Sequence of chain 1.A:
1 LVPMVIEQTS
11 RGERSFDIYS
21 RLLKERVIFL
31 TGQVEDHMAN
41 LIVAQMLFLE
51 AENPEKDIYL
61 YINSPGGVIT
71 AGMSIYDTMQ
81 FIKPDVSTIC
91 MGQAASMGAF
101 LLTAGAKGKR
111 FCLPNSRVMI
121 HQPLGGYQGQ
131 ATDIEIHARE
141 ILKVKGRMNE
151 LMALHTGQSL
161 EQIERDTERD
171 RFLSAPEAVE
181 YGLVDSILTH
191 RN

Sequence of chain 1.G:
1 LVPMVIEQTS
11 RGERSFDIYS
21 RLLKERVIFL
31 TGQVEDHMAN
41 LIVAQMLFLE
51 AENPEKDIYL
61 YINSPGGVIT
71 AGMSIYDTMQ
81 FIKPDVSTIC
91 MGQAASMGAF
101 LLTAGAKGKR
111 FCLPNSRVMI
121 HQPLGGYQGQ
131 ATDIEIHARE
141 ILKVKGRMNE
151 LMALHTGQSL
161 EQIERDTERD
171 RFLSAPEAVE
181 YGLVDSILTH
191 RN

Binding-site contacts:
Ligand atom O contacts residue ALA51 of chain 1.G at 3.7 Å.
Ligand atom CA contacts residue TYR59 of chain 1.A at 4.0 Å (hydrophobic).
Ligand atom CG1 contacts residue ALA51 of chain 1.G at 3.6 Å (hydrophobic).
Ligand atom O contacts residue ARG191 of chain 1.A at 3.4 Å (salt-bridge).
Ligand atom CA contacts residue TYR61 of chain 1.A at 3.0 Å (hydrophobic).
Ligand atom O contacts residue ARG191 of chain 1.A at 3.0 Å (salt-bridge).
Ligand atom CE2 contacts residue MET91 of chain 1.A at 3.6 Å (hydrophobic).
Ligand atom CA contacts residue TYR61 of chain 1.A at 3.8 Å (hydrophobic).
Ligand atom O contacts residue LYS83 of chain 1.G at 3.1 Å (salt-bridge).
Ligand atom O contacts residue PHE81 of chain 1.G at 3.7 Å.
Ligand atom C contacts residue ARG191 of chain 1.A at 4.0 Å.
Ligand atom CG2 contacts residue LEU47 of chain 1.G at 3.4 Å (hydrophobic).
Ligand atom CA contacts residue ARG191 of chain 1.A at 4.0 Å.
Ligand atom CZ contacts residue LEU113 of chain 1.A at 4.0 Å (hydrophobic).
Ligand atom CG1 contacts residue ALA51 of chain 1.G at 3.8 Å (hydrophobic).
Ligand atom CE2 contacts residue LEU47 of chain 1.G at 3.9 Å (hydrophobic).
Ligand atom CB contacts residue LEU188 of chain 1.A at 3.9 Å (hydrophobic).
Ligand atom CB contacts residue ILE89 of chain 1.A at 3.7 Å (hydrophobic).
Ligand atom N contacts residue TYR61 of chain 1.A at 2.6 Å (h-bond).
Ligand atom CZ contacts residue LEU47 of chain 1.G at 3.9 Å (hydrophobic).
Ligand atom C contacts residue PRO54 of chain 1.G at 3.6 Å (hydrophobic).
Ligand atom O contacts residue LEU47 of chain 1.G at 3.6 Å.
Ligand atom CG2 contacts residue ARG191 of chain 1.A at 4.0 Å.
Ligand atom CA contacts residue ALA51 of chain 1.G at 3.8 Å (hydrophobic).
Ligand atom CB contacts residue TYR61 of chain 1.A at 3.8 Å (hydrophobic).
Ligand atom CA contacts residue GLU25 of chain 1.A at 3.7 Å.
Ligand atom CD1 contacts residue GLU25 of chain 1.A at 3.6 Å.
Ligand atom CE2 contacts residue TYR61 of chain 1.A at 4.0 Å (hydrophobic).
Ligand atom O contacts residue ARG191 of chain 1.A at 3.0 Å (salt-bridge).
Ligand atom CG1 contacts residue GLU25 of chain 1.A at 3.9 Å.
Ligand atom C contacts residue ARG191 of chain 1.A at 4.0 Å.
Ligand atom CZ contacts residue THR78 of chain 1.G at 3.8 Å.
Ligand atom CD1 contacts residue PHE81 of chain 1.G at 3.4 Å (hydrophobic).
Ligand atom CD2 contacts residue TYR61 of chain 1.A at 3.6 Å (hydrophobic).
Ligand atom CG2 contacts residue PHE48 of chain 1.G at 3.7 Å (hydrophobic).
Ligand atom CD1 contacts residue ARG21 of chain 1.A at 3.6 Å.
Ligand atom CE1 contacts residue PHE81 of chain 1.G at 3.6 Å (hydrophobic).
Ligand atom CA contacts residue ARG191 of chain 1.A at 3.9 Å.
Ligand atom C contacts residue TYR61 of chain 1.A at 3.3 Å (hydrophobic).
Ligand atom CB contacts residue ALA51 of chain 1.G at 4.0 Å (hydrophobic).

The small molecule below binds the protein below.
Small molecule (SMILES): CC[C@H](C)[C@H](NC(=O)CN)C(=O)NCC(=O)N[C@@H](Cc1ccccc1)C(=O)NCC(=O)N[C@@H](C)C(=O)N[C@H](C(=O)N[C@H](C(=O)N[C@@H](C)C=O)C(C)C)[C@@H](C)O